Binding-site contacts:
Ligand atom OXT contacts residue ILE255 of chain 1.A at 4.3 Å.
Ligand atom C contacts residue ASN256 of chain 1.A at 3.6 Å.
Ligand atom C contacts residue HIS259 of chain 1.A at 3.5 Å.
Ligand atom CA contacts residue PRO244 of chain 1.A at 3.8 Å (hydrophobic).
Ligand atom O contacts residue ASN256 of chain 1.A at 3.2 Å (h-bond).
Ligand atom N contacts residue LEU242 of chain 1.A at 4.5 Å.
Ligand atom N contacts residue PRO244 of chain 1.A at 3.7 Å.
Ligand atom C contacts residue PRO244 of chain 1.A at 4.4 Å (hydrophobic).
Ligand atom OXT contacts residue HIS259 of chain 1.A at 3.4 Å (h-bond).
Ligand atom OXT contacts residue ASN256 of chain 1.A at 3.5 Å.
Ligand atom O contacts residue HIS259 of chain 1.A at 3.1 Å (h-bond).
Ligand atom N contacts residue ASN241 of chain 1.A at 4.3 Å.
Ligand atom OXT contacts residue PRO244 of chain 1.A at 4.0 Å.

The small molecule below binds the protein below.
Small molecule (SMILES): NCC(=O)O

Sequence of chain 1.A:
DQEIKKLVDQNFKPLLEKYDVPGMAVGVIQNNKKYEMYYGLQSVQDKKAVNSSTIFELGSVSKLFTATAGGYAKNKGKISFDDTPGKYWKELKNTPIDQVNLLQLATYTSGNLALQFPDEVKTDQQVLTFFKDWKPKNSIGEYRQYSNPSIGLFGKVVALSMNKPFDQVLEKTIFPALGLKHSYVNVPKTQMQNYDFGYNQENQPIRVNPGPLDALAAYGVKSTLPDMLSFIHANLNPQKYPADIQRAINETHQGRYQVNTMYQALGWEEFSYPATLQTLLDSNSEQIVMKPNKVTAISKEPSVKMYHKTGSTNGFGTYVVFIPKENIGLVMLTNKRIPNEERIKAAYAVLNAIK